Binding-site contacts:
Ligand atom O7 contacts residue ASN236 of chain 1.A at 3.2 Å (h-bond).
Ligand atom C2 contacts residue ASN236 of chain 1.A at 3.7 Å.
Ligand atom C4 contacts residue ASN165 of chain 1.A at 4.3 Å.
Ligand atom O3 contacts residue ASN236 of chain 1.A at 4.5 Å.
Ligand atom C3 contacts residue ASN165 of chain 1.A at 3.8 Å.
Ligand atom C1 contacts residue ASN165 of chain 1.A at 1.5 Å.
Ligand atom N2 contacts residue ASN165 of chain 1.A at 2.8 Å (h-bond).
Ligand atom N2 contacts residue ASP237 of chain 1.A at 4.3 Å.
Ligand atom O4 contacts residue ASN236 of chain 1.A at 3.5 Å (h-bond).
Ligand atom C7 contacts residue ASN165 of chain 1.A at 3.7 Å.
Ligand atom O5 contacts residue ASN165 of chain 1.A at 2.4 Å (h-bond).
Ligand atom O7 contacts residue ALA238 of chain 1.A at 3.6 Å.
Ligand atom C2 contacts residue ASN165 of chain 1.A at 2.4 Å.
Ligand atom N2 contacts residue ALA238 of chain 1.A at 4.3 Å.
Ligand atom N2 contacts residue ASN236 of chain 1.A at 2.8 Å (h-bond).
Ligand atom C3 contacts residue ASN236 of chain 1.A at 3.8 Å.
Ligand atom C8 contacts residue ASP237 of chain 1.A at 4.3 Å.
Ligand atom C7 contacts residue ALA238 of chain 1.A at 3.8 Å (hydrophobic).
Ligand atom C1 contacts residue ASN236 of chain 1.A at 3.9 Å.
Ligand atom C5 contacts residue ASN165 of chain 1.A at 3.7 Å.
Ligand atom C8 contacts residue ALA238 of chain 1.A at 4.2 Å (hydrophobic).
Ligand atom O5 contacts residue ASN236 of chain 1.A at 4.1 Å.
Ligand atom C8 contacts residue ASN236 of chain 1.A at 3.5 Å.
Ligand atom O7 contacts residue ASN165 of chain 1.A at 3.8 Å.
Ligand atom C4 contacts residue ASN236 of chain 1.A at 4.1 Å.
Ligand atom C7 contacts residue ASN236 of chain 1.A at 3.4 Å.
Ligand atom C5 contacts residue ASN236 of chain 1.A at 3.5 Å.

Sequence of chain 1.A:
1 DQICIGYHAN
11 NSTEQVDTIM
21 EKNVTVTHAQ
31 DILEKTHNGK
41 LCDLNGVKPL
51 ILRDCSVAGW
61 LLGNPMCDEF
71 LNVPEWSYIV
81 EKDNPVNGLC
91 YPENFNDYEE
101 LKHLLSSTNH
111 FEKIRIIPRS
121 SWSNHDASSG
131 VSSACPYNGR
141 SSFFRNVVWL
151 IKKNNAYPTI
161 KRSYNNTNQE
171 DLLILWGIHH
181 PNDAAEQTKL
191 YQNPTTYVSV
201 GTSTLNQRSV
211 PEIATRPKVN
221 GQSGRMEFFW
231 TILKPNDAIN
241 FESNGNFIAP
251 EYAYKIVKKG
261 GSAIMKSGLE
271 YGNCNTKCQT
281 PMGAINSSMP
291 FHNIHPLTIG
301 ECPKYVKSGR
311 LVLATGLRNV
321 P

This small molecule binds to this protein.
Small molecule (SMILES): CC(=O)N[C@H]1[C@H](O[C@H]2[C@H](O)[C@@H](NC(C)=O)CO[C@@H]2CO)O[C@H](CO)[C@@H](O)[C@@H]1O